Binding-site contacts:
Ligand atom C2 contacts residue ASN618 of chain 1.A at 2.4 Å.
Ligand atom N2 contacts residue SER587 of chain 1.A at 4.2 Å.
Ligand atom C3 contacts residue ASN618 of chain 1.A at 3.8 Å.
Ligand atom C6 contacts residue VAL589 of chain 1.A at 4.0 Å (hydrophobic).
Ligand atom C8 contacts residue ASN618 of chain 1.A at 4.4 Å.
Ligand atom C3 contacts residue LYS565 of chain 1.A at 3.7 Å.
Ligand atom C5 contacts residue VAL589 of chain 1.A at 4.0 Å (hydrophobic).
Ligand atom O3 contacts residue LYS565 of chain 1.A at 2.5 Å (salt-bridge).
Ligand atom C7 contacts residue ASN618 of chain 1.A at 3.5 Å.
Ligand atom C7 contacts residue SER587 of chain 1.A at 3.9 Å.
Ligand atom C8 contacts residue LYS586 of chain 1.A at 3.8 Å.
Ligand atom O6 contacts residue THR620 of chain 1.A at 4.1 Å.
Ligand atom C1 contacts residue SER587 of chain 1.A at 3.9 Å.
Ligand atom O7 contacts residue LYS586 of chain 1.A at 4.3 Å.
Ligand atom O7 contacts residue SER587 of chain 1.A at 3.4 Å.
Ligand atom C7 contacts residue LYS586 of chain 1.A at 4.0 Å.
Ligand atom C1 contacts residue VAL589 of chain 1.A at 4.1 Å (hydrophobic).
Ligand atom C1 contacts residue ASN618 of chain 1.A at 1.5 Å.
Ligand atom N2 contacts residue ASN618 of chain 1.A at 2.7 Å (h-bond).
Ligand atom C4 contacts residue VAL589 of chain 1.A at 4.1 Å (hydrophobic).
Ligand atom O7 contacts residue LYS565 of chain 1.A at 4.1 Å.
Ligand atom O5 contacts residue VAL589 of chain 1.A at 3.4 Å.
Ligand atom C4 contacts residue ASN618 of chain 1.A at 4.2 Å.
Ligand atom C5 contacts residue ASN618 of chain 1.A at 3.6 Å.
Ligand atom O5 contacts residue ASN618 of chain 1.A at 2.4 Å (h-bond).
Ligand atom C4 contacts residue LYS565 of chain 1.A at 4.1 Å.
Ligand atom O6 contacts residue VAL589 of chain 1.A at 4.4 Å.
Ligand atom C2 contacts residue SER587 of chain 1.A at 3.8 Å.
Ligand atom C2 contacts residue VAL589 of chain 1.A at 4.3 Å (hydrophobic).
Ligand atom O7 contacts residue ASN618 of chain 1.A at 4.0 Å.
Ligand atom O5 contacts residue SER587 of chain 1.A at 4.4 Å.
Ligand atom C2 contacts residue LYS565 of chain 1.A at 4.1 Å.

Sequence of chain 1.A:
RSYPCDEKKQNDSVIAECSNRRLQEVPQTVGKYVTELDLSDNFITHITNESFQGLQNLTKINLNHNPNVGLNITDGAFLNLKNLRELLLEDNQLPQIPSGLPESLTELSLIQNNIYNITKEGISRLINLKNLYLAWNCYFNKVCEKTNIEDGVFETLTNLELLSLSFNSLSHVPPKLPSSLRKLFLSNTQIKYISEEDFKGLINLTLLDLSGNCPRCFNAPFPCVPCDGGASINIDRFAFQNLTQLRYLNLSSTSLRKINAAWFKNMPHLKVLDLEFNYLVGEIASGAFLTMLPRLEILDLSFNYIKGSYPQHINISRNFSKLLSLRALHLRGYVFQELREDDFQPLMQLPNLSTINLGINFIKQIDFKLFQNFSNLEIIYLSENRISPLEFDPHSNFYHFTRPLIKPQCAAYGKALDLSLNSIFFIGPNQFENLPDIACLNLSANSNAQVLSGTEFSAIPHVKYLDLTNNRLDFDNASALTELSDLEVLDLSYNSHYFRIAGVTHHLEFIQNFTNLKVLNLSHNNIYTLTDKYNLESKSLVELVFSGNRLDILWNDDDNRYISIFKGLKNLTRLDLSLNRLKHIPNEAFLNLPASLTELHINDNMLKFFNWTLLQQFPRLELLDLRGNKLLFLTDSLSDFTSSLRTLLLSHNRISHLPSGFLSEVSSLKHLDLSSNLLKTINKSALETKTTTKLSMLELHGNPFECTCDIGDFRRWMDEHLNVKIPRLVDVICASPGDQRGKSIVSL

A protein and the small-molecule ligand that binds it are described below.
Small molecule (SMILES): CC(=O)N[C@@H]1[C@@H](O)[C@H](O)[C@@H](CO)O[C@H]1O